Sequence of chain 1.A:
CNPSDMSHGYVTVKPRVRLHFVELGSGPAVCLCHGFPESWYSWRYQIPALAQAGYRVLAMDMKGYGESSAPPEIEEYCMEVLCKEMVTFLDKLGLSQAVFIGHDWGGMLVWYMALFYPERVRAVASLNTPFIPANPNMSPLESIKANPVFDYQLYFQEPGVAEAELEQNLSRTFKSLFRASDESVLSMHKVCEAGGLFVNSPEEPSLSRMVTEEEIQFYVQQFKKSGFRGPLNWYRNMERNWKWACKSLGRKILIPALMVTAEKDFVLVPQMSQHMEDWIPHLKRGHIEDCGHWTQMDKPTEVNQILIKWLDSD

Binding-site contacts:
Ligand atom C14 contacts residue TYR164 of chain 1.A at 3.6 Å (hydrophobic).
Ligand atom C9 contacts residue HIS305 of chain 1.A at 4.1 Å.
Ligand atom N20 contacts residue MET120 of chain 1.A at 2.7 Å.
Ligand atom C10 contacts residue PHE48 of chain 1.A at 3.9 Å (hydrophobic).
Ligand atom C5 contacts residue TYR247 of chain 1.A at 4.1 Å (hydrophobic).
Ligand atom C9 contacts residue TYR247 of chain 1.A at 3.8 Å (hydrophobic).
Ligand atom C3 contacts residue ASP116 of chain 1.A at 4.0 Å.
Ligand atom C13 contacts residue TYR164 of chain 1.A at 3.5 Å (hydrophobic).
Ligand atom C15 contacts residue PHE168 of chain 1.A at 4.0 Å (hydrophobic).
Ligand atom C17 contacts residue PHE48 of chain 1.A at 3.8 Å (hydrophobic).
Ligand atom C15 contacts residue LEU189 of chain 1.A at 4.0 Å (hydrophobic).
Ligand atom C1 contacts residue GLN165 of chain 1.A at 4.0 Å.
Ligand atom C9 contacts residue ASP116 of chain 1.A at 3.6 Å.
Ligand atom C7 contacts residue TYR164 of chain 1.A at 3.2 Å (hydrophobic).
Ligand atom C7 contacts residue TYR247 of chain 1.A at 3.1 Å (hydrophobic).
Ligand atom N8 contacts residue TYR164 of chain 1.A at 4.0 Å.
Ligand atom C6 contacts residue GLN165 of chain 1.A at 3.6 Å.
Ligand atom C10 contacts residue TYR247 of chain 1.A at 3.4 Å (hydrophobic).
Ligand atom C5 contacts residue TYR164 of chain 1.A at 3.9 Å (hydrophobic).
Ligand atom N8 contacts residue TYR247 of chain 1.A at 3.5 Å (h-bond).
Ligand atom O18 contacts residue TYR164 of chain 1.A at 2.5 Å (h-bond).
Ligand atom C1 contacts residue LEU280 of chain 1.A at 4.0 Å (hydrophobic).
Ligand atom C3 contacts residue TRP117 of chain 1.A at 3.9 Å (hydrophobic).
Ligand atom C11 contacts residue HIS305 of chain 1.A at 3.0 Å.
Ligand atom N8 contacts residue ASP116 of chain 1.A at 2.6 Å (salt-bridge).
Ligand atom C12 contacts residue TYR247 of chain 1.A at 3.8 Å (hydrophobic).
Ligand atom C14 contacts residue MET200 of chain 1.A at 3.4 Å (hydrophobic).
Ligand atom C19 contacts residue MET120 of chain 1.A at 3.7 Å (hydrophobic).
Ligand atom C15 contacts residue MET200 of chain 1.A at 3.8 Å (hydrophobic).
Ligand atom C7 contacts residue ASP116 of chain 1.A at 3.6 Å.
Ligand atom C2 contacts residue LEU280 of chain 1.A at 4.1 Å (hydrophobic).
Ligand atom O18 contacts residue TYR247 of chain 1.A at 2.7 Å (h-bond).
Ligand atom C4 contacts residue ASP116 of chain 1.A at 3.1 Å.
Ligand atom C15 contacts residue LEU209 of chain 1.A at 3.6 Å (hydrophobic).
Ligand atom C16 contacts residue LEU189 of chain 1.A at 3.4 Å (hydrophobic).
Ligand atom C5 contacts residue ASP116 of chain 1.A at 3.7 Å.
Ligand atom C9 contacts residue TYR164 of chain 1.A at 4.0 Å (hydrophobic).
Ligand atom C6 contacts residue TYR164 of chain 1.A at 3.4 Å (hydrophobic).
Ligand atom C4 contacts residue TRP117 of chain 1.A at 3.7 Å (hydrophobic).
Ligand atom C11 contacts residue ASP116 of chain 1.A at 3.7 Å.

The protein below binds the small molecule below.
Small molecule (SMILES): N#Cc1ccc(C(=O)N[C@H]2C[C@@H]2c2ccccc2)cc1